This protein binds this small molecule.
Small molecule (SMILES): CC(=O)N[C@H]1[C@H](O[C@H]2[C@H](O)[C@@H](NC(C)=O)CO[C@@H]2CO)O[C@H](CO)[C@@H](O)[C@@H]1O

Sequence of chain 1.A:
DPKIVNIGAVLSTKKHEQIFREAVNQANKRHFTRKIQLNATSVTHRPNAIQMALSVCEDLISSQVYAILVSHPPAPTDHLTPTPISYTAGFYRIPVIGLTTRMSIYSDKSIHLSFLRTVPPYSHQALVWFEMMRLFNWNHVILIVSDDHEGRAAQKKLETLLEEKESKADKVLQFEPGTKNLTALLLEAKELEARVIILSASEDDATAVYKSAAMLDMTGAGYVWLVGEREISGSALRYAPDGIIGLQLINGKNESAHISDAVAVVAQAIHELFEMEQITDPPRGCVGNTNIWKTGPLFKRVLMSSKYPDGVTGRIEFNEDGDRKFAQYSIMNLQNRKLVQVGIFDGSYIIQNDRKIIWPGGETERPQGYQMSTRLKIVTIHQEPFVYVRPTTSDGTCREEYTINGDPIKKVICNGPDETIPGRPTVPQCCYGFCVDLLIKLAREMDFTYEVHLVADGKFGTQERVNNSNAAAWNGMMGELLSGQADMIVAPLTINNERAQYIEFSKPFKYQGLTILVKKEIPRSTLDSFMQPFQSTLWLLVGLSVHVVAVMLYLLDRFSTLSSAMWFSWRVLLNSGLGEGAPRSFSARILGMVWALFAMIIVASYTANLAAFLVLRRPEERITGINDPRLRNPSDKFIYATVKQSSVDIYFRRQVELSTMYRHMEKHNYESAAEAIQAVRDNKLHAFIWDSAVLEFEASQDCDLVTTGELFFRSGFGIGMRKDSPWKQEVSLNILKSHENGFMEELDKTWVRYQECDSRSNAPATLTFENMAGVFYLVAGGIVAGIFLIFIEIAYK

Binding-site contacts:
Ligand atom C4 contacts residue ASN39 of chain 1.A at 4.4 Å.
Ligand atom C6 contacts residue THR41 of chain 1.A at 2.9 Å.
Ligand atom N2 contacts residue ASN39 of chain 1.A at 2.8 Å (h-bond).
Ligand atom C5 contacts residue ASN39 of chain 1.A at 3.8 Å.
Ligand atom O5 contacts residue ASN39 of chain 1.A at 2.6 Å (h-bond).
Ligand atom C1 contacts residue ALA40 of chain 1.A at 4.5 Å (hydrophobic).
Ligand atom C8 contacts residue ILE4 of chain 1.A at 3.5 Å (hydrophobic).
Ligand atom C6 contacts residue ALA40 of chain 1.A at 2.9 Å (hydrophobic).
Ligand atom C2 contacts residue ASN39 of chain 1.A at 2.6 Å.
Ligand atom C8 contacts residue THR41 of chain 1.A at 4.4 Å.
Ligand atom O5 contacts residue ALA40 of chain 1.A at 3.5 Å (h-bond).
Ligand atom O5 contacts residue THR41 of chain 1.A at 3.2 Å (h-bond).
Ligand atom C5 contacts residue THR41 of chain 1.A at 3.6 Å.
Ligand atom C7 contacts residue ASN39 of chain 1.A at 3.7 Å.
Ligand atom C1 contacts residue THR41 of chain 1.A at 4.5 Å.
Ligand atom O7 contacts residue ASN39 of chain 1.A at 4.2 Å.
Ligand atom C5 contacts residue ALA40 of chain 1.A at 3.3 Å (hydrophobic).
Ligand atom O6 contacts residue ALA40 of chain 1.A at 3.7 Å.
Ligand atom O6 contacts residue THR41 of chain 1.A at 2.1 Å (h-bond).
Ligand atom C3 contacts residue ASN39 of chain 1.A at 3.9 Å.
Ligand atom C7 contacts residue ILE4 of chain 1.A at 4.4 Å (hydrophobic).
Ligand atom C1 contacts residue ASN39 of chain 1.A at 1.5 Å.